Binding-site contacts:
Ligand atom O8 contacts residue GLU47 of chain 1.B at 3.4 Å (salt-bridge).
Ligand atom C12 contacts residue ASP70 of chain 1.B at 3.5 Å.
Ligand atom C12 contacts residue ASN43 of chain 1.B at 3.7 Å.
Ligand atom C1 contacts residue TYR92 of chain 1.B at 3.8 Å (hydrophobic).
Ligand atom C8 contacts residue ARG73 of chain 1.B at 3.7 Å.
Ligand atom C5 contacts residue ARG73 of chain 1.B at 3.6 Å.
Ligand atom C18 contacts residue PRO76 of chain 1.B at 3.6 Å (hydrophobic).
Ligand atom C2 contacts residue GLY74 of chain 1.B at 3.7 Å.
Ligand atom O1 contacts residue ILE75 of chain 1.B at 3.5 Å.
Ligand atom O6 contacts residue ASN43 of chain 1.B at 2.8 Å (h-bond).
Ligand atom C29 contacts residue ASN43 of chain 1.B at 3.6 Å.
Ligand atom O3 contacts residue ASP78 of chain 1.B at 2.5 Å (salt-bridge).
Ligand atom C17 contacts residue ASP78 of chain 1.B at 3.5 Å.
Ligand atom O6 contacts residue ASP46 of chain 1.B at 3.6 Å.
Ligand atom C25 contacts residue ILE8 of chain 1.A at 3.5 Å (hydrophobic).
Ligand atom O3 contacts residue PRO76 of chain 1.B at 3.5 Å.
Ligand atom O5 contacts residue ASN43 of chain 1.B at 3.4 Å (h-bond).
Ligand atom C17 contacts residue PRO76 of chain 1.B at 3.4 Å (hydrophobic).
Ligand atom C2 contacts residue GLU47 of chain 1.B at 3.6 Å.
Ligand atom O4 contacts residue THR164 of chain 1.B at 3.6 Å.
Ligand atom C26 contacts residue VAL115 of chain 1.B at 3.7 Å (hydrophobic).
Ligand atom O11 contacts residue ARG133 of chain 1.B at 2.9 Å (salt-bridge).
Ligand atom N1 contacts residue ASP70 of chain 1.B at 2.8 Å (salt-bridge).
Ligand atom O10 contacts residue PRO76 of chain 1.B at 3.7 Å.
Ligand atom C29 contacts residue GLU47 of chain 1.B at 3.7 Å.
Ligand atom C4 contacts residue ARG73 of chain 1.B at 3.7 Å.
Ligand atom C24 contacts residue ILE8 of chain 1.A at 3.5 Å (hydrophobic).
Ligand atom C20 contacts residue ILE8 of chain 1.A at 3.8 Å (hydrophobic).
Ligand atom C3 contacts residue GLU47 of chain 1.B at 3.6 Å.
Ligand atom C19 contacts residue ARG133 of chain 1.B at 3.4 Å.
Ligand atom C4 contacts residue GLU47 of chain 1.B at 3.7 Å.
Ligand atom C22 contacts residue ILE8 of chain 1.A at 3.2 Å (hydrophobic).
Ligand atom C1 contacts residue ASN43 of chain 1.B at 3.2 Å.
Ligand atom C30 contacts residue GLU47 of chain 1.B at 3.7 Å.
Ligand atom C7 contacts residue ARG73 of chain 1.B at 3.8 Å.
Ligand atom O4 contacts residue ASP70 of chain 1.B at 3.4 Å (salt-bridge).
Ligand atom O10 contacts residue ARG73 of chain 1.B at 3.7 Å.
Ligand atom C18 contacts residue ASP78 of chain 1.B at 3.7 Å.
Ligand atom O4 contacts residue GLU47 of chain 1.B at 3.3 Å.
Ligand atom C21 contacts residue ILE8 of chain 1.A at 3.2 Å (hydrophobic).

Sequence of chain 1.B:
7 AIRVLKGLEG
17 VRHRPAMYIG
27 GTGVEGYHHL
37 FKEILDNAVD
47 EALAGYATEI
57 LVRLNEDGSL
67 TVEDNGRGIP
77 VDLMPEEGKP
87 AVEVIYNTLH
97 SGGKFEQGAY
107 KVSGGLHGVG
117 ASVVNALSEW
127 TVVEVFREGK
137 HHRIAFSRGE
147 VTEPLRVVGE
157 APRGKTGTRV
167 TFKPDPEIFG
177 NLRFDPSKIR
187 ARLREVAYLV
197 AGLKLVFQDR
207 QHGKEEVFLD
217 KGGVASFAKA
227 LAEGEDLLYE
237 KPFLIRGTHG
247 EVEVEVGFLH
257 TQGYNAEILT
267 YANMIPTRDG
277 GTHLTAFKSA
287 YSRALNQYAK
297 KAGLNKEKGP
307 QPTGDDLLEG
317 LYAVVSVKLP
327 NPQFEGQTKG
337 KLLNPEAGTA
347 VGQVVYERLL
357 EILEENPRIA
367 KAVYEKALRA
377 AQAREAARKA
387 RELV

This protein binds this small molecule.
Small molecule (SMILES): CO[C@@H]1[C@@H](OC(N)=O)[C@@H](O)[C@H](Oc2ccc3c(O)c(NC(=O)c4ccc(O)c(CC=C(C)C)c4)c(=O)oc3c2C)OC1(C)C

Sequence of chain 1.A:
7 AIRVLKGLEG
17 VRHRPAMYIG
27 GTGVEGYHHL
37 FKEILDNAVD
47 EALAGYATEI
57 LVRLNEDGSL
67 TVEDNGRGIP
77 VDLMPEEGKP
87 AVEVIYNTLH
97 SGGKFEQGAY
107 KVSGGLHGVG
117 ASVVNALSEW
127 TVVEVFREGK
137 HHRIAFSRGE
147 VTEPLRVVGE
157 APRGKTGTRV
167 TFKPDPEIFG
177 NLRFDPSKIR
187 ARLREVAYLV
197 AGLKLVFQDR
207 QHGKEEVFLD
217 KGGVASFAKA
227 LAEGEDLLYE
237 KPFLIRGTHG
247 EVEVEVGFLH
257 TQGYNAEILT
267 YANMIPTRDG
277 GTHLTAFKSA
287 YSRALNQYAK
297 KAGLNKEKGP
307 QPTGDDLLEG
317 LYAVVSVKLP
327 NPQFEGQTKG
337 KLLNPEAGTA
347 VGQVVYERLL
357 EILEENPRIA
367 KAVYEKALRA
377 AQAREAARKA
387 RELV